This protein binds this small molecule.
Small molecule (SMILES): C[C@H](O)[C@H](N)[C@@H]1O[C@](O)(C(=O)O)C[C@H](O)[C@@H]1N

Sequence of chain 1.J:
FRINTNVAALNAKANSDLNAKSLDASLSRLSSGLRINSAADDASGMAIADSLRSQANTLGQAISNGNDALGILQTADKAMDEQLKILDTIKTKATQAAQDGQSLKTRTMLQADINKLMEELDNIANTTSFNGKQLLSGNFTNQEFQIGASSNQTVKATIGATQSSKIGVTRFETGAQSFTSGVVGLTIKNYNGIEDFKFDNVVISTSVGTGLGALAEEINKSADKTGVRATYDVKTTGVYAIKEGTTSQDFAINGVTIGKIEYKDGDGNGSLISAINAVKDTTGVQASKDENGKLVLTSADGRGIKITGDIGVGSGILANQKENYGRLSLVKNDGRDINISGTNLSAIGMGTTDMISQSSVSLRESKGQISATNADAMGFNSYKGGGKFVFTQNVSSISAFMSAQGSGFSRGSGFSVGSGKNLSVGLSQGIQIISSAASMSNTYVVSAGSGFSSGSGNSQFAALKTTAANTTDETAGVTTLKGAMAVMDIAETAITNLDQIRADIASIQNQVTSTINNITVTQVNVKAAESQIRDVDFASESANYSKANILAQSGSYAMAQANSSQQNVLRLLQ

Binding-site contacts:
Ligand atom C5 contacts residue ASN444 of chain 1.J at 4.4 Å.
Ligand atom C1 contacts residue THR469 of chain 1.J at 2.5 Å.
Ligand atom C2 contacts residue ALA470 of chain 1.J at 3.6 Å (hydrophobic).
Ligand atom C6 contacts residue THR469 of chain 1.J at 3.8 Å.
Ligand atom O4 contacts residue ASN444 of chain 1.J at 4.4 Å.
Ligand atom O6 contacts residue ALA470 of chain 1.J at 3.5 Å (h-bond).
Ligand atom N5 contacts residue THR469 of chain 1.J at 4.3 Å.
Ligand atom C4 contacts residue THR469 of chain 1.J at 2.9 Å.
Ligand atom C3 contacts residue THR469 of chain 1.J at 1.7 Å.
Ligand atom C3 contacts residue ALA470 of chain 1.J at 4.0 Å (hydrophobic).
Ligand atom O6 contacts residue THR469 of chain 1.J at 2.7 Å (h-bond).
Ligand atom C4 contacts residue LYS467 of chain 1.J at 4.2 Å.
Ligand atom C4 contacts residue ASN444 of chain 1.J at 4.0 Å.
Ligand atom O4 contacts residue THR469 of chain 1.J at 3.9 Å.
Ligand atom O1A contacts residue THR469 of chain 1.J at 3.4 Å.
Ligand atom C5 contacts residue THR469 of chain 1.J at 3.8 Å.
Ligand atom C2 contacts residue THR469 of chain 1.J at 1.4 Å.
Ligand atom O4 contacts residue LYS467 of chain 1.J at 2.9 Å (salt-bridge).
Ligand atom C4 contacts residue ALA470 of chain 1.J at 4.4 Å (hydrophobic).
Ligand atom O1B contacts residue THR469 of chain 1.J at 3.0 Å (h-bond).